The small molecule below binds the protein below.
Small molecule (SMILES): CC(=O)N[C@@H]1[C@@H](O)[C@H](O)[C@@H](CO)O[C@H]1O

Binding-site contacts:
Ligand atom C7 contacts residue ASN280 of chain 1.C at 3.0 Å.
Ligand atom O6 contacts residue GLY50 of chain 1.C at 3.9 Å.
Ligand atom C8 contacts residue CYS279 of chain 1.C at 4.1 Å (hydrophobic).
Ligand atom C8 contacts residue ASN280 of chain 1.C at 4.3 Å.
Ligand atom C4 contacts residue ASN280 of chain 1.C at 4.2 Å.
Ligand atom C8 contacts residue ASP278 of chain 1.C at 3.2 Å.
Ligand atom C5 contacts residue ASN280 of chain 1.C at 3.7 Å.
Ligand atom C1 contacts residue ASN280 of chain 1.C at 1.4 Å.
Ligand atom N2 contacts residue ASP278 of chain 1.C at 4.2 Å.
Ligand atom O7 contacts residue ASN280 of chain 1.C at 2.8 Å (h-bond).
Ligand atom O5 contacts residue ASN280 of chain 1.C at 2.4 Å (h-bond).
Ligand atom C2 contacts residue ASN280 of chain 1.C at 2.4 Å.
Ligand atom C3 contacts residue ASN280 of chain 1.C at 3.8 Å.
Ligand atom C7 contacts residue ASP278 of chain 1.C at 4.5 Å.
Ligand atom N2 contacts residue ASN280 of chain 1.C at 2.9 Å (h-bond).

Sequence of chain 1.C:
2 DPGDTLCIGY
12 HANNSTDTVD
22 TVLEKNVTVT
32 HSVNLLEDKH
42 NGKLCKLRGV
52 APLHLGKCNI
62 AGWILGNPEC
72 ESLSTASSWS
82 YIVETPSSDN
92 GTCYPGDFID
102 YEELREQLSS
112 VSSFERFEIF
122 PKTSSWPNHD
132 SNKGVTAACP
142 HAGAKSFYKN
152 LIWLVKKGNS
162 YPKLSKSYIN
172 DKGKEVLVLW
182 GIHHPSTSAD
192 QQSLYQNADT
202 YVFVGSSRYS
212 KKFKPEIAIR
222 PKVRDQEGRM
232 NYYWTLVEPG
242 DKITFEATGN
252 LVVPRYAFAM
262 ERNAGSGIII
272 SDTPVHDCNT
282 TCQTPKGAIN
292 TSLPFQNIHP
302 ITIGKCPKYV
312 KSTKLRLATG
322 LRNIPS